Sequence of chain 1.B:
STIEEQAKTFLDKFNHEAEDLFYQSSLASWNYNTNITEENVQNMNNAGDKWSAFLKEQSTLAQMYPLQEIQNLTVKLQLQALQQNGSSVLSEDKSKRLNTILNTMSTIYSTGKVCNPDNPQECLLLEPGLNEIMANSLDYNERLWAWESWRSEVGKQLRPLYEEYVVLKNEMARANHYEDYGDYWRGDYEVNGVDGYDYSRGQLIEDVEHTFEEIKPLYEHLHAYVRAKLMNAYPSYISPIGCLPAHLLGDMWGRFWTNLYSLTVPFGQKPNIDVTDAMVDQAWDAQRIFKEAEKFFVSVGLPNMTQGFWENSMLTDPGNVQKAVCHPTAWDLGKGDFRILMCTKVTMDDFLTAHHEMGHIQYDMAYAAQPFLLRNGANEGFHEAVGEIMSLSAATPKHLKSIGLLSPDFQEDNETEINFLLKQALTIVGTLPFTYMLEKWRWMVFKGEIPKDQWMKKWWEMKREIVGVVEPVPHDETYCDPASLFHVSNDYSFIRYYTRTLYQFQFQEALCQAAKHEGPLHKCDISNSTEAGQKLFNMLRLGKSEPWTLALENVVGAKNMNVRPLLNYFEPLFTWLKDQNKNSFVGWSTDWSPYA

A small-molecule ligand and the protein it binds are described below.
Small molecule (SMILES): CC(=O)N[C@@H]1[C@@H](O)[C@H](O)[C@@H](CO)O[C@H]1O

Binding-site contacts:
Ligand atom C1 contacts residue ASN40 of chain 1.B at 3.8 Å.
Ligand atom O4 contacts residue GLU39 of chain 1.B at 4.4 Å.
Ligand atom C5 contacts residue ASN40 of chain 1.B at 3.7 Å.
Ligand atom C3 contacts residue ASN35 of chain 1.B at 3.8 Å.
Ligand atom O6 contacts residue THR37 of chain 1.B at 3.7 Å.
Ligand atom O5 contacts residue THR37 of chain 1.B at 3.6 Å (h-bond).
Ligand atom C7 contacts residue GLN322 of chain 1.B at 3.5 Å.
Ligand atom O5 contacts residue ASN40 of chain 1.B at 2.8 Å (h-bond).
Ligand atom O6 contacts residue ASN40 of chain 1.B at 2.7 Å (h-bond).
Ligand atom C6 contacts residue ASN40 of chain 1.B at 3.4 Å.
Ligand atom N2 contacts residue ASN35 of chain 1.B at 3.0 Å (h-bond).
Ligand atom C7 contacts residue ASN35 of chain 1.B at 3.2 Å.
Ligand atom N2 contacts residue GLN322 of chain 1.B at 4.4 Å.
Ligand atom C6 contacts residue THR37 of chain 1.B at 3.6 Å.
Ligand atom C6 contacts residue GLU39 of chain 1.B at 3.2 Å.
Ligand atom C8 contacts residue ASN35 of chain 1.B at 4.5 Å.
Ligand atom O7 contacts residue ASN35 of chain 1.B at 3.0 Å (h-bond).
Ligand atom C5 contacts residue THR37 of chain 1.B at 4.1 Å.
Ligand atom O6 contacts residue GLU39 of chain 1.B at 3.4 Å.
Ligand atom C1 contacts residue ASN35 of chain 1.B at 1.4 Å.
Ligand atom C8 contacts residue GLN322 of chain 1.B at 3.2 Å.
Ligand atom O5 contacts residue ASN35 of chain 1.B at 2.3 Å (h-bond).
Ligand atom C5 contacts residue ASN35 of chain 1.B at 3.6 Å.
Ligand atom O7 contacts residue GLN322 of chain 1.B at 3.5 Å (h-bond).
Ligand atom C2 contacts residue ASN35 of chain 1.B at 2.4 Å.
Ligand atom C4 contacts residue ASN35 of chain 1.B at 4.2 Å.
Ligand atom C1 contacts residue THR37 of chain 1.B at 4.4 Å.